Sequence of chain 1.A:
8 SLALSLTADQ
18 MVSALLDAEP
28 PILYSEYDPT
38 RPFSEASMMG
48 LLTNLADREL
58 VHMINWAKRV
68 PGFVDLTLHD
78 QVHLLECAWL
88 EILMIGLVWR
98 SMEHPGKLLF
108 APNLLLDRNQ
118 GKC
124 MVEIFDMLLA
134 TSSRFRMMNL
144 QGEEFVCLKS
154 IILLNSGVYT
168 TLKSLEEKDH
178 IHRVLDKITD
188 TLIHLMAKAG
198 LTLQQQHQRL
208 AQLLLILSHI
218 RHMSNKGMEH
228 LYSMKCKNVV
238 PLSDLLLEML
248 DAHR

Binding-site contacts:
Ligand atom CG1 contacts residue GLU245 of chain 1.A at 3.5 Å.
Ligand atom CB contacts residue ILE61 of chain 1.A at 4.1 Å (hydrophobic).
Ligand atom CG2 contacts residue LEU242 of chain 1.A at 3.7 Å (hydrophobic).
Ligand atom CD1 contacts residue GLU245 of chain 1.A at 4.1 Å.
Ligand atom CD2 contacts residue ILE61 of chain 1.A at 3.7 Å (hydrophobic).
Ligand atom CA contacts residue GLU245 of chain 1.A at 3.8 Å.
Ligand atom CD2 contacts residue MET246 of chain 1.A at 3.6 Å (hydrophobic).
Ligand atom CD2 contacts residue GLU83 of chain 1.A at 3.6 Å.
Ligand atom CD1 contacts residue VAL79 of chain 1.A at 3.6 Å (hydrophobic).
Ligand atom C contacts residue LYS65 of chain 1.A at 4.0 Å.
Ligand atom CB contacts residue LEU242 of chain 1.A at 3.9 Å (hydrophobic).
Ligand atom CB contacts residue LEU75 of chain 1.A at 3.6 Å (hydrophobic).
Ligand atom CD1 contacts residue LEU242 of chain 1.A at 3.8 Å (hydrophobic).
Ligand atom CD2 contacts residue GLN78 of chain 1.A at 3.8 Å.
Ligand atom CD1 contacts residue ASP241 of chain 1.A at 3.6 Å.
Ligand atom NZ contacts residue VAL79 of chain 1.A at 4.1 Å.
Ligand atom C contacts residue GLU245 of chain 1.A at 3.8 Å.
Ligand atom CD2 contacts residue LEU75 of chain 1.A at 3.9 Å (hydrophobic).
Ligand atom CE contacts residue GLU83 of chain 1.A at 3.3 Å.
Ligand atom O contacts residue LYS65 of chain 1.A at 2.5 Å (salt-bridge).
Ligand atom NZ contacts residue GLU83 of chain 1.A at 3.1 Å (salt-bridge).
Ligand atom N contacts residue GLU245 of chain 1.A at 3.0 Å (salt-bridge).
Ligand atom CB contacts residue GLU245 of chain 1.A at 4.0 Å.
Ligand atom CD contacts residue GLU83 of chain 1.A at 4.0 Å.
Ligand atom CA contacts residue GLU245 of chain 1.A at 3.8 Å.
Ligand atom CA contacts residue LYS65 of chain 1.A at 4.1 Å.
Ligand atom NE2 contacts residue LEU75 of chain 1.A at 3.4 Å.
Ligand atom CD1 contacts residue LEU82 of chain 1.A at 3.8 Å (hydrophobic).
Ligand atom CD2 contacts residue LEU82 of chain 1.A at 3.8 Å (hydrophobic).
Ligand atom CE contacts residue VAL79 of chain 1.A at 4.1 Å (hydrophobic).
Ligand atom CG contacts residue GLU245 of chain 1.A at 3.2 Å.
Ligand atom CD1 contacts residue GLN78 of chain 1.A at 3.7 Å.
Ligand atom CB contacts residue GLU245 of chain 1.A at 3.5 Å.
Ligand atom CD1 contacts residue ILE61 of chain 1.A at 3.6 Å (hydrophobic).
Ligand atom C contacts residue LYS65 of chain 1.A at 3.5 Å.
Ligand atom N contacts residue LEU242 of chain 1.A at 4.0 Å.
Ligand atom CD2 contacts residue VAL79 of chain 1.A at 3.5 Å (hydrophobic).
Ligand atom CB contacts residue VAL79 of chain 1.A at 4.1 Å (hydrophobic).
Ligand atom CA contacts residue VAL79 of chain 1.A at 3.8 Å (hydrophobic).
Ligand atom OE1 contacts residue LEU75 of chain 1.A at 3.5 Å.

The protein below binds the small molecule below.
Small molecule (SMILES): CC[C@H](C)[C@H](NC(=O)[C@@H](N)CCCCN)C(=O)N[C@@H](CC(C)C)C(=O)N[C@@H](Cc1cnc[nH]1)C(=O)N[C@@H](CCCN=C(N)N)C(=O)N[C@@H](CC(C)C)C(=O)N[C@@H](CC(C)C)C(=O)N[C@@H](CCC(N)=O)C(=O)N[C@H](C=O)CC(=O)O